Sequence of chain 1.B:
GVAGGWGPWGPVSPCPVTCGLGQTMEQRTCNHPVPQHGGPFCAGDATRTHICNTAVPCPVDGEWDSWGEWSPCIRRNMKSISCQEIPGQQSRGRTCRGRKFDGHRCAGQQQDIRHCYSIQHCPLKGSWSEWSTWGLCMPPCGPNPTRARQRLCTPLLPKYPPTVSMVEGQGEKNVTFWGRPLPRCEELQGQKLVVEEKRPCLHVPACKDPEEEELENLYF

Binding-site contacts:
Ligand atom O2 contacts residue TRP134 of chain 1.B at 2.8 Å (h-bond).
Ligand atom O2 contacts residue SER132 of chain 1.B at 3.7 Å.
Ligand atom C5 contacts residue TRP134 of chain 1.B at 3.8 Å (hydrophobic).
Ligand atom C1 contacts residue TRP134 of chain 1.B at 1.5 Å (hydrophobic).
Ligand atom O5 contacts residue TRP134 of chain 1.B at 2.4 Å.
Ligand atom C3 contacts residue TRP134 of chain 1.B at 3.9 Å (hydrophobic).
Ligand atom C4 contacts residue TRP134 of chain 1.B at 4.3 Å (hydrophobic).
Ligand atom C1 contacts residue ARG147 of chain 1.B at 4.3 Å.
Ligand atom O5 contacts residue ARG147 of chain 1.B at 4.2 Å.
Ligand atom O6 contacts residue ARG147 of chain 1.B at 4.0 Å.
Ligand atom C2 contacts residue ARG149 of chain 1.B at 4.3 Å.
Ligand atom O3 contacts residue THR133 of chain 1.B at 4.2 Å.
Ligand atom C2 contacts residue TRP134 of chain 1.B at 2.5 Å (hydrophobic).
Ligand atom O2 contacts residue THR133 of chain 1.B at 3.4 Å.

This protein binds this small molecule.
Small molecule (SMILES): OC[C@H]1O[C@H](O)[C@@H](O)[C@@H](O)[C@@H]1O